Sequence of chain 1.H:
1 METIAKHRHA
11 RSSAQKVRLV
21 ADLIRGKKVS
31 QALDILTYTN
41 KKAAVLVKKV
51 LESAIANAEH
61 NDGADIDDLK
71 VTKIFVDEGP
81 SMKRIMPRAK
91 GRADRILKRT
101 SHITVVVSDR

This protein binds this small molecule.
Small molecule (SMILES): CC[C@H]1OC(=O)[C@@](C)(F)C(=O)[C@H](C)[C@@H](O[C@@H]2O[C@H](C)C[C@H](N(C)C)[C@H]2O)[C@](C)(OC)C[C@@H](C)C(=O)[C@H](C)[C@H]2N(CCCCn3cc(-c4cccc(N)c4)nn3)C(=O)O[C@]12C

Binding-site contacts:
Ligand atom C58 contacts residue VIR1 of chain 1.L at 3.5 Å.
Ligand atom C57 contacts residue VIR1 of chain 1.L at 4.5 Å.
Ligand atom C55 contacts residue VIR1 of chain 1.L at 3.9 Å.
Ligand atom C73 contacts residue LYS90 of chain 1.H at 3.9 Å.
Ligand atom O16 contacts residue LYS90 of chain 1.H at 4.3 Å.
Ligand atom C74 contacts residue LYS90 of chain 1.H at 3.5 Å.
Ligand atom C75 contacts residue LYS90 of chain 1.H at 3.6 Å.
Ligand atom C77 contacts residue LYS90 of chain 1.H at 4.5 Å.
Ligand atom C54 contacts residue VIR1 of chain 1.L at 4.0 Å.
Ligand atom C76 contacts residue LYS90 of chain 1.H at 4.1 Å.
Ligand atom C72 contacts residue LYS90 of chain 1.H at 4.4 Å.